Sequence of chain 3.A:
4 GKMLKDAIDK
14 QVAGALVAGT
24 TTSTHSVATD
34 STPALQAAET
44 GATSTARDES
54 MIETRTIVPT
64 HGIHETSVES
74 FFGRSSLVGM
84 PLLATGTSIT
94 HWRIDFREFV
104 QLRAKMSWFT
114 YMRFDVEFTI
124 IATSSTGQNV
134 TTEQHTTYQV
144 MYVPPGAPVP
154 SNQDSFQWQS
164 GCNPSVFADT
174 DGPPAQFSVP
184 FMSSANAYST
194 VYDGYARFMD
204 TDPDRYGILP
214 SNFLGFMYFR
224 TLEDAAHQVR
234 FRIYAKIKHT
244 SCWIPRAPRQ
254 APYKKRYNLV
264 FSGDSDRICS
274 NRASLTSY

Binding-site contacts:
Ligand atom C1' contacts residue TRP38 of chain 41.B at 4.0 Å (hydrophobic).
Ligand atom C6 contacts residue TRP38 of chain 41.B at 3.6 Å (hydrophobic).
Ligand atom O2' contacts residue HIS28 of chain 3.A at 3.2 Å (h-bond).
Ligand atom C4 contacts residue TRP38 of chain 41.B at 3.5 Å (hydrophobic).
Ligand atom C2 contacts residue TRP38 of chain 41.B at 3.1 Å (hydrophobic).
Ligand atom N1 contacts residue TRP38 of chain 41.B at 3.3 Å.
Ligand atom O2' contacts residue TRP38 of chain 41.B at 4.2 Å.
Ligand atom N6 contacts residue TRP38 of chain 41.B at 4.0 Å.
Ligand atom C8 contacts residue TRP38 of chain 41.B at 4.3 Å (hydrophobic).
Ligand atom N3 contacts residue TRP38 of chain 41.B at 3.2 Å.
Ligand atom C5 contacts residue TRP38 of chain 41.B at 3.7 Å (hydrophobic).
Ligand atom N6 contacts residue VAL30 of chain 3.A at 4.3 Å.
Ligand atom N9 contacts residue TRP38 of chain 41.B at 3.7 Å.
Ligand atom N7 contacts residue TRP38 of chain 41.B at 4.2 Å.

Sequence of chain 41.B:
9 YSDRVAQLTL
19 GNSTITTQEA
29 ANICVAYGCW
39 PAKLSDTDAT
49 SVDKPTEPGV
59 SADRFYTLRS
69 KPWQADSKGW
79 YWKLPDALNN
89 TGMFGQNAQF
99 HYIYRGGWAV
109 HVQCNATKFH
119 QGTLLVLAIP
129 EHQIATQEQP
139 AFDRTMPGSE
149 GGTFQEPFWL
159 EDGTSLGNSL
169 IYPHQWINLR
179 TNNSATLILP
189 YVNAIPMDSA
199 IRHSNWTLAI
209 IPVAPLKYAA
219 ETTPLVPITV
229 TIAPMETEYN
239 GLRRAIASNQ

A small-molecule ligand and the protein it binds are described below.
Small molecule (SMILES): Nc1ncnc2c1ncn2[C@@H]1O[C@H](COP(=O)=O)[C@@H](O[P](=O)(O)OC[C@H]2O[C@@H](n3ccc(=O)[nH]c3=O)[C@H](O)[C@@H]2O)[C@H]1O